Sequence of chain 1.JA:
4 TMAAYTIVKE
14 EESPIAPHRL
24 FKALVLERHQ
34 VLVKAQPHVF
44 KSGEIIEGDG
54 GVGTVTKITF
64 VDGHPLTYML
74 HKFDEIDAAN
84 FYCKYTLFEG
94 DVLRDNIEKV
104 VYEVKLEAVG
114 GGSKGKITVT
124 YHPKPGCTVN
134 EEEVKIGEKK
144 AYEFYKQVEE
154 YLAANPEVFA

The small molecule below binds the protein below.
Small molecule (SMILES): O=S(=O)(O)c1cccc2cccc(Nc3ccccc3)c12

Binding-site contacts:
Ligand atom C4 contacts residue TYR154 of chain 1.JA at 3.6 Å (hydrophobic).
Ligand atom C7 contacts residue PHE162 of chain 1.JA at 4.2 Å (hydrophobic).
Ligand atom C3 contacts residue TYR154 of chain 1.JA at 3.7 Å (hydrophobic).
Ligand atom C4 contacts residue ALA38 of chain 1.JA at 4.1 Å (hydrophobic).
Ligand atom C7 contacts residue VAL161 of chain 1.JA at 4.2 Å (hydrophobic).
Ligand atom C9 contacts residue TYR154 of chain 1.JA at 3.8 Å (hydrophobic).
Ligand atom C2 contacts residue LYS37 of chain 1.JA at 3.4 Å.
Ligand atom O2 contacts residue LYS37 of chain 1.JA at 2.8 Å (salt-bridge).
Ligand atom N contacts residue LYS37 of chain 1.JA at 4.2 Å.
Ligand atom C7 contacts residue TYR154 of chain 1.JA at 4.0 Å (hydrophobic).
Ligand atom C9 contacts residue LYS37 of chain 1.JA at 3.5 Å.
Ligand atom C10 contacts residue TYR154 of chain 1.JA at 3.6 Å (hydrophobic).
Ligand atom O3 contacts residue TYR154 of chain 1.JA at 2.6 Å (h-bond).
Ligand atom C12 contacts residue LYS37 of chain 1.JA at 3.6 Å.
Ligand atom C10 contacts residue LYS37 of chain 1.JA at 3.6 Å.
Ligand atom C7 contacts residue VAL34 of chain 1.JA at 4.0 Å (hydrophobic).
Ligand atom S contacts residue LYS37 of chain 1.JA at 3.3 Å (salt-bridge).
Ligand atom C6 contacts residue VAL34 of chain 1.JA at 3.6 Å (hydrophobic).
Ligand atom C4 contacts residue LYS37 of chain 1.JA at 4.3 Å.
Ligand atom C1 contacts residue TYR154 of chain 1.JA at 3.6 Å (hydrophobic).
Ligand atom C3 contacts residue ALA38 of chain 1.JA at 3.8 Å (hydrophobic).
Ligand atom C8 contacts residue VAL161 of chain 1.JA at 4.1 Å (hydrophobic).
Ligand atom C6 contacts residue TYR154 of chain 1.JA at 3.7 Å (hydrophobic).
Ligand atom C11 contacts residue LYS37 of chain 1.JA at 4.1 Å.
Ligand atom C5 contacts residue LYS37 of chain 1.JA at 4.0 Å.
Ligand atom C5 contacts residue TYR154 of chain 1.JA at 3.7 Å (hydrophobic).
Ligand atom C3 contacts residue LYS37 of chain 1.JA at 3.7 Å.
Ligand atom C7 contacts residue LEU155 of chain 1.JA at 4.3 Å (hydrophobic).
Ligand atom C8 contacts residue TYR154 of chain 1.JA at 3.9 Å (hydrophobic).
Ligand atom O1 contacts residue LYS37 of chain 1.JA at 2.5 Å (salt-bridge).
Ligand atom O3 contacts residue LYS37 of chain 1.JA at 4.3 Å.
Ligand atom C5 contacts residue VAL34 of chain 1.JA at 4.2 Å (hydrophobic).
Ligand atom C2 contacts residue ALA38 of chain 1.JA at 4.3 Å (hydrophobic).
Ligand atom C13 contacts residue LYS37 of chain 1.JA at 4.1 Å.
Ligand atom C7 contacts residue LYS37 of chain 1.JA at 4.3 Å.
Ligand atom C1 contacts residue LYS37 of chain 1.JA at 3.8 Å.
Ligand atom S contacts residue TYR154 of chain 1.JA at 3.8 Å.
Ligand atom N contacts residue TYR154 of chain 1.JA at 4.0 Å.
Ligand atom C8 contacts residue LYS37 of chain 1.JA at 3.7 Å.
Ligand atom C2 contacts residue TYR154 of chain 1.JA at 3.8 Å (hydrophobic).